A small-molecule ligand and the protein it binds are described below.
Small molecule (SMILES): O=[N+]([O-])c1ccc(O[C@H]2O[C@H](CO)[C@H](O)[C@H](O)[C@H]2O)cc1

Sequence of chain 2.A:
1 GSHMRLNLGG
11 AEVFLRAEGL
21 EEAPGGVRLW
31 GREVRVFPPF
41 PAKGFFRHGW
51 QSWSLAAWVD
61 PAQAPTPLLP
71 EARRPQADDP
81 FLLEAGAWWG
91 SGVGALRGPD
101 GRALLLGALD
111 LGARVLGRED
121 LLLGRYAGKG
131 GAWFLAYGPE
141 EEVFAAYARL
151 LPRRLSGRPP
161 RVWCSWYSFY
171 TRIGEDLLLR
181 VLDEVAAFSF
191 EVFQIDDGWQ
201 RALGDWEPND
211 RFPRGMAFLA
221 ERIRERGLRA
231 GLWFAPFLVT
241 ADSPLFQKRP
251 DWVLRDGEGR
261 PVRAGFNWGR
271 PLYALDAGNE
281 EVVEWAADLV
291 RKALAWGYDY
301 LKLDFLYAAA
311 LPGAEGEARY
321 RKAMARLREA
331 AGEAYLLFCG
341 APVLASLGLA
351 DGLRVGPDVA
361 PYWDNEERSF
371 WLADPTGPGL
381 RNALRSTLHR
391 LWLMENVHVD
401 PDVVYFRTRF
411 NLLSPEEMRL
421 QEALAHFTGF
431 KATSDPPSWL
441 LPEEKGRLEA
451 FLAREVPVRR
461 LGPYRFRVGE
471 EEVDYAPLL

Binding-site contacts:
Ligand atom O8 contacts residue GLY377 of chain 2.A at 3.5 Å.
Ligand atom C6 contacts residue ASP197 of chain 2.A at 3.5 Å.
Ligand atom C2 contacts residue ASP304 of chain 2.A at 3.2 Å.
Ligand atom O7 contacts residue GLN76 of chain 2.A at 2.6 Å (h-bond).
Ligand atom O2 contacts residue CYS339 of chain 2.A at 3.4 Å (h-bond).
Ligand atom O4 contacts residue TRP233 of chain 2.A at 3.3 Å (h-bond).
Ligand atom O6 contacts residue TRP268 of chain 2.A at 3.6 Å.
Ligand atom C12 contacts residue ASP358 of chain 2.A at 3.1 Å.
Ligand atom O3 contacts residue ARG354 of chain 2.A at 3.2 Å (salt-bridge).
Ligand atom C13 contacts residue TRP53 of chain 2.A at 3.6 Å (hydrophobic).
Ligand atom O4 contacts residue ASP304 of chain 2.A at 3.3 Å (salt-bridge).
Ligand atom O6 contacts residue ASP197 of chain 2.A at 2.8 Å (salt-bridge).
Ligand atom C6 contacts residue ASP196 of chain 2.A at 3.7 Å.
Ligand atom O8 contacts residue ARG368 of chain 2.A at 2.7 Å (salt-bridge).
Ligand atom C3 contacts residue ASP358 of chain 2.A at 3.4 Å.
Ligand atom O2 contacts residue TRP53 of chain 2.A at 3.5 Å (h-bond).
Ligand atom O2 contacts residue ASP358 of chain 2.A at 2.4 Å (salt-bridge).
Ligand atom C5 contacts residue ASP304 of chain 2.A at 3.6 Å.
Ligand atom O2 contacts residue ARG354 of chain 2.A at 3.1 Å (salt-bridge).
Ligand atom O1 contacts residue ASP358 of chain 2.A at 2.7 Å (salt-bridge).
Ligand atom O3 contacts residue LYS302 of chain 2.A at 2.9 Å (salt-bridge).
Ligand atom O5 contacts residue ASP304 of chain 2.A at 2.7 Å (salt-bridge).
Ligand atom C4 contacts residue ASP196 of chain 2.A at 3.6 Å.
Ligand atom C3 contacts residue TYR167 of chain 2.A at 3.5 Å (hydrophobic).
Ligand atom O8 contacts residue THR376 of chain 2.A at 3.4 Å (h-bond).
Ligand atom C6 contacts residue TRP166 of chain 2.A at 3.7 Å (hydrophobic).
Ligand atom N contacts residue ARG368 of chain 2.A at 3.6 Å.
Ligand atom N contacts residue GLN76 of chain 2.A at 3.7 Å.
Ligand atom C13 contacts residue ASP358 of chain 2.A at 3.1 Å.
Ligand atom O4 contacts residue LYS302 of chain 2.A at 3.1 Å (salt-bridge).
Ligand atom O5 contacts residue PHE305 of chain 2.A at 3.4 Å.
Ligand atom O8 contacts residue PRO378 of chain 2.A at 3.6 Å.
Ligand atom O3 contacts residue TYR167 of chain 2.A at 2.8 Å (h-bond).
Ligand atom C2 contacts residue ASP358 of chain 2.A at 3.5 Å.
Ligand atom O6 contacts residue TRP166 of chain 2.A at 3.2 Å.
Ligand atom C4 contacts residue TRP166 of chain 2.A at 3.5 Å (hydrophobic).
Ligand atom O4 contacts residue ASP196 of chain 2.A at 2.8 Å (salt-bridge).
Ligand atom C1 contacts residue TRP53 of chain 2.A at 3.6 Å (hydrophobic).
Ligand atom C1 contacts residue ASP304 of chain 2.A at 3.3 Å.
Ligand atom C5 contacts residue TRP166 of chain 2.A at 3.6 Å (hydrophobic).